The protein below binds the small molecule below.
Small molecule (SMILES): CC(=O)N[C@H]1[C@H](O[C@H]2[C@H](O)[C@@H](NC(C)=O)CO[C@@H]2CO[C@@H]2O[C@@H](C)[C@@H](O)[C@@H](O)[C@@H]2O)O[C@H](CO)[C@@H](O)[C@@H]1O

Sequence of chain 24.B:
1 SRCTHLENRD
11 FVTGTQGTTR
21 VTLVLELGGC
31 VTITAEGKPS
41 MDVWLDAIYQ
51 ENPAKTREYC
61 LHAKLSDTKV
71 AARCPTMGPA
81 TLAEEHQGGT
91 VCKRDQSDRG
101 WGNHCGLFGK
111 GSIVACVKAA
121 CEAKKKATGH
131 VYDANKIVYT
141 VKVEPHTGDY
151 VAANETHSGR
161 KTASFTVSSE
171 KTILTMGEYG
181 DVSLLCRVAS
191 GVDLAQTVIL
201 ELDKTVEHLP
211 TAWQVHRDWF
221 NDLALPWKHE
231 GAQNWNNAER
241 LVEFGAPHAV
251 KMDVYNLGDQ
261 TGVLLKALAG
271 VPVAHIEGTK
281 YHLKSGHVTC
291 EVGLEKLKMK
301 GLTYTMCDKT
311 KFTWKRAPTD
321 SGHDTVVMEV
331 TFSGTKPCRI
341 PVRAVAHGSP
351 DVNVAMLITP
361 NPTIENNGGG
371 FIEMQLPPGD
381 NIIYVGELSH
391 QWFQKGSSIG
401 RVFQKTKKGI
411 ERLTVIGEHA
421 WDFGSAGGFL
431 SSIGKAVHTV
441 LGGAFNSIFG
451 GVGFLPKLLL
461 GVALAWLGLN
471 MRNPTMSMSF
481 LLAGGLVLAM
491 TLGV

Binding-site contacts:
Ligand atom N2 contacts residue ASN154 of chain 24.A at 2.9 Å (h-bond).
Ligand atom C6 contacts residue HIS104 of chain 24.B at 3.5 Å.
Ligand atom C6 contacts residue VAL250 of chain 24.B at 4.3 Å (hydrophobic).
Ligand atom C8 contacts residue ASN154 of chain 24.A at 3.7 Å.
Ligand atom C5 contacts residue HIS104 of chain 24.B at 3.2 Å.
Ligand atom C1 contacts residue HIS104 of chain 24.B at 3.7 Å.
Ligand atom C4 contacts residue HIS104 of chain 24.B at 4.5 Å.
Ligand atom C2 contacts residue ASN154 of chain 24.A at 2.4 Å.
Ligand atom O7 contacts residue ASN154 of chain 24.A at 3.4 Å (h-bond).
Ligand atom C7 contacts residue ASN154 of chain 24.A at 3.4 Å.
Ligand atom C4 contacts residue ASN154 of chain 24.A at 4.2 Å.
Ligand atom C1 contacts residue ASN154 of chain 24.A at 1.4 Å.
Ligand atom C3 contacts residue ASN154 of chain 24.A at 3.8 Å.
Ligand atom O5 contacts residue ASN154 of chain 24.A at 2.3 Å (h-bond).
Ligand atom O5 contacts residue HIS104 of chain 24.B at 3.1 Å.
Ligand atom C5 contacts residue ASN154 of chain 24.A at 3.6 Å.
Ligand atom C8 contacts residue HIS104 of chain 24.B at 4.5 Å.

Sequence of chain 24.A:
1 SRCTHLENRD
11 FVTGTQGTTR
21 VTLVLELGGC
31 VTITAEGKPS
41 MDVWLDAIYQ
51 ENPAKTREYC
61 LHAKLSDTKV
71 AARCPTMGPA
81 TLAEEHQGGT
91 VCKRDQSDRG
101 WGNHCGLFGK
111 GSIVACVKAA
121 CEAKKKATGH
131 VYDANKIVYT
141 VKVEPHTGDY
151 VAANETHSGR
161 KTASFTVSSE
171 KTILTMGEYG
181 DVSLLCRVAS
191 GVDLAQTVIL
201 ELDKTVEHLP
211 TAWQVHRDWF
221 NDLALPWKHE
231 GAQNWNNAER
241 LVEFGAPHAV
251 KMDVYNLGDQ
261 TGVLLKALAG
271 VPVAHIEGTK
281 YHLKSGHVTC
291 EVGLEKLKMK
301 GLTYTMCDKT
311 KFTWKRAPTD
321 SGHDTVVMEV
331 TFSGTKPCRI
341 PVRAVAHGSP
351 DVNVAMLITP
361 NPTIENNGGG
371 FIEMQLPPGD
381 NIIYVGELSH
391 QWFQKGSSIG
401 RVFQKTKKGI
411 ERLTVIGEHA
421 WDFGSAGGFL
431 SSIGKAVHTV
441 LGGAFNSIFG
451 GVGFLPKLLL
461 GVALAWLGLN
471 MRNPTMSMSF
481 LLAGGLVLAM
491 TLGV